Sequence of chain 3.A:
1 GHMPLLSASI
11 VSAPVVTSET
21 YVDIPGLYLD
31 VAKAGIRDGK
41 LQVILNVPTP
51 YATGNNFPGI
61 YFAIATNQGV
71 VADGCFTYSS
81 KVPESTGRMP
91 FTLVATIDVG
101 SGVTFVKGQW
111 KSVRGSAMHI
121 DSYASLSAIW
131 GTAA

A protein and the small-molecule ligand that binds it are described below.
Small molecule (SMILES): C[C@@H]1O[C@H](NC(=O)c2ccc(-c3cccc(N)c3)o2)[C@@H](O)[C@H](O)[C@@H]1O

Binding-site contacts:
Ligand atom O2 contacts residue ARG114 of chain 3.A at 2.9 Å (salt-bridge).
Ligand atom C6 contacts residue TYR51 of chain 1.A at 3.8 Å (hydrophobic).
Ligand atom C15 contacts residue ASP73 of chain 3.A at 3.6 Å.
Ligand atom C4 contacts residue SER85 of chain 1.A at 3.8 Å.
Ligand atom C3 contacts residue ARG114 of chain 3.A at 3.8 Å.
Ligand atom C2 contacts residue ARG88 of chain 1.A at 4.0 Å.
Ligand atom O7 contacts residue ARG88 of chain 1.A at 3.6 Å.
Ligand atom O4 contacts residue THR77 of chain 3.A at 3.5 Å (h-bond).
Ligand atom C3 contacts residue THR77 of chain 3.A at 3.8 Å.
Ligand atom C14 contacts residue ASP73 of chain 3.A at 3.7 Å.
Ligand atom C17 contacts residue TYR61 of chain 3.A at 3.8 Å (hydrophobic).
Ligand atom C4 contacts residue THR86 of chain 1.A at 3.4 Å.
Ligand atom O5 contacts residue ARG88 of chain 1.A at 3.0 Å (salt-bridge).
Ligand atom C6 contacts residue ARG88 of chain 1.A at 3.9 Å.
Ligand atom C7 contacts residue ARG88 of chain 1.A at 3.1 Å.
Ligand atom O4 contacts residue THR86 of chain 1.A at 2.7 Å (h-bond).
Ligand atom C14 contacts residue TYR61 of chain 3.A at 3.8 Å (hydrophobic).
Ligand atom O3 contacts residue THR77 of chain 3.A at 2.7 Å (h-bond).
Ligand atom C16 contacts residue TYR61 of chain 3.A at 3.7 Å (hydrophobic).
Ligand atom N2 contacts residue ASP73 of chain 3.A at 2.8 Å (salt-bridge).
Ligand atom C17 contacts residue THR49 of chain 1.A at 3.7 Å.
Ligand atom C12 contacts residue TYR61 of chain 3.A at 4.0 Å (hydrophobic).
Ligand atom C13 contacts residue TYR61 of chain 3.A at 4.0 Å (hydrophobic).
Ligand atom C17 contacts residue SER122 of chain 1.A at 3.8 Å.
Ligand atom O4 contacts residue ARG88 of chain 1.A at 3.1 Å (salt-bridge).
Ligand atom O8 contacts residue ARG88 of chain 1.A at 3.6 Å (salt-bridge).
Ligand atom C1 contacts residue ARG88 of chain 1.A at 3.6 Å.
Ligand atom C15 contacts residue GLY74 of chain 3.A at 3.9 Å.
Ligand atom C16 contacts residue THR49 of chain 1.A at 3.6 Å.
Ligand atom C9 contacts residue ASP121 of chain 1.A at 4.0 Å.
Ligand atom C5 contacts residue ARG88 of chain 1.A at 3.8 Å.
Ligand atom C16 contacts residue SER122 of chain 1.A at 3.7 Å.
Ligand atom C8 contacts residue ARG88 of chain 1.A at 3.3 Å.
Ligand atom N1 contacts residue ARG88 of chain 1.A at 3.1 Å (salt-bridge).
Ligand atom C6 contacts residue THR86 of chain 1.A at 3.5 Å.
Ligand atom C16 contacts residue GLY74 of chain 3.A at 3.9 Å.
Ligand atom O2 contacts residue THR77 of chain 3.A at 3.9 Å.
Ligand atom C15 contacts residue TYR61 of chain 3.A at 3.7 Å (hydrophobic).
Ligand atom O3 contacts residue ARG114 of chain 3.A at 3.1 Å (salt-bridge).
Ligand atom O4 contacts residue GLY87 of chain 1.A at 3.6 Å.

Sequence of chain 1.A:
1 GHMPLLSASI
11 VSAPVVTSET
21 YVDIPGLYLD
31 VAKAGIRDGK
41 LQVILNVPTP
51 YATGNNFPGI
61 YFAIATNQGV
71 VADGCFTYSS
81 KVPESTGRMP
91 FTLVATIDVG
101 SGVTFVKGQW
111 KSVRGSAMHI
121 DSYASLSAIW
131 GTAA